Binding-site contacts:
Ligand atom N1 contacts residue DC2 of chain 1.F at 3.0 Å (h-bond).
Ligand atom N6 contacts residue DT5 of chain 1.F at 3.0 Å (h-bond).
Ligand atom C5' contacts residue ARG5 of chain 1.A at 3.4 Å.
Ligand atom OP2 contacts residue ARG5 of chain 1.A at 3.0 Å (salt-bridge).
Ligand atom OP2 contacts residue ARG54 of chain 1.A at 2.8 Å (salt-bridge).
Ligand atom N2 contacts residue DC6 of chain 1.F at 2.8 Å (h-bond).
Ligand atom N1 contacts residue DG3 of chain 1.F at 3.1 Å.
Ligand atom N2 contacts residue DG3 of chain 1.F at 3.2 Å.
Ligand atom N4 contacts residue DG3 of chain 1.F at 2.8 Å (h-bond).
Ligand atom P contacts residue MG1 of chain 1.M at 3.3 Å.
Ligand atom O2 contacts residue DG1 of chain 1.F at 2.8 Å (h-bond).
Ligand atom N4 contacts residue ASP51 of chain 1.A at 2.9 Å (salt-bridge).
Ligand atom OP1 contacts residue HIS102 of chain 1.A at 3.0 Å (h-bond).
Ligand atom N4 contacts residue DG1 of chain 1.F at 2.9 Å (h-bond).
Ligand atom OP1 contacts residue ARG54 of chain 1.A at 3.3 Å.
Ligand atom N1 contacts residue DT5 of chain 1.F at 2.9 Å (h-bond).
Ligand atom O6 contacts residue DC6 of chain 1.F at 2.9 Å (h-bond).
Ligand atom C6 contacts residue DG7 of chain 1.F at 3.2 Å.
Ligand atom OP2 contacts residue ARG54 of chain 1.A at 3.1 Å (salt-bridge).
Ligand atom N3 contacts residue DA4 of chain 1.F at 2.9 Å (h-bond).
Ligand atom N3 contacts residue DA4 of chain 1.F at 3.4 Å (h-bond).
Ligand atom OP1 contacts residue LEU101 of chain 1.A at 2.7 Å (h-bond).
Ligand atom C2 contacts residue DG3 of chain 1.F at 3.3 Å.
Ligand atom O2 contacts residue DA4 of chain 1.F at 3.3 Å.
Ligand atom N3 contacts residue DG3 of chain 1.F at 2.8 Å (h-bond).
Ligand atom N2 contacts residue DC2 of chain 1.F at 2.6 Å (h-bond).
Ligand atom N1 contacts residue DC6 of chain 1.F at 2.9 Å (h-bond).
Ligand atom OP1 contacts residue MG1 of chain 1.M at 2.0 Å.
Ligand atom O6 contacts residue DG3 of chain 1.F at 3.4 Å (h-bond).
Ligand atom O6 contacts residue DG7 of chain 1.F at 3.2 Å (h-bond).
Ligand atom O2 contacts residue DG3 of chain 1.F at 2.7 Å (h-bond).
Ligand atom N1 contacts residue DG7 of chain 1.F at 3.4 Å (h-bond).
Ligand atom C2 contacts residue DG3 of chain 1.F at 3.3 Å.
Ligand atom O4 contacts residue DA4 of chain 1.F at 3.0 Å (h-bond).
Ligand atom N3 contacts residue DG1 of chain 1.F at 2.9 Å (h-bond).
Ligand atom OP1 contacts residue SER84 of chain 1.A at 3.0 Å (h-bond).
Ligand atom O6 contacts residue DC2 of chain 1.F at 3.3 Å (h-bond).
Ligand atom O5' contacts residue HIS127 of chain 1.A at 3.4 Å.
Ligand atom N3 contacts residue DG3 of chain 1.F at 3.3 Å.
Ligand atom N7 contacts residue MG1 of chain 1.O at 2.9 Å.

Sequence of chain 1.A:
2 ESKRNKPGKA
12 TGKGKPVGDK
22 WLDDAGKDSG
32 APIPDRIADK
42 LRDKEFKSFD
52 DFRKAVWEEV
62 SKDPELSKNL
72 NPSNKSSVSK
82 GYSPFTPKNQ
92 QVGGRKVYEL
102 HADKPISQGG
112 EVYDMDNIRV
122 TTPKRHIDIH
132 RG

This protein binds this small molecule.
Small molecule (SMILES): C[C@H]1CN([C@H]2C[C@H](O[P](=O)(O)OC[C@H]3O[C@@H](n4ccc(N)nc4=O)C[C@@H]3O[P](=O)(O)OC[C@H]3O[C@@H](n4cnc5c(=O)nc(N)[nH]c54)C[C@@H]3O[P](=O)(O)OC[C@H]3O[C@@H](n4ccc(N)nc4=O)C[C@@H]3O)[C@@H](CO[P](=O)(O)O[C@H]3C[C@H](n4cnc5c(N)ncnc54)O[C@@H]3CO[P](=O)(O)O[C@H]3C[C@H](n4cnc5c(=O)nc(N)[nH]c54)O[C@@H]3COP(=O)=O)O2)C(=O)NC1=O